Sequence of chain 1.G:
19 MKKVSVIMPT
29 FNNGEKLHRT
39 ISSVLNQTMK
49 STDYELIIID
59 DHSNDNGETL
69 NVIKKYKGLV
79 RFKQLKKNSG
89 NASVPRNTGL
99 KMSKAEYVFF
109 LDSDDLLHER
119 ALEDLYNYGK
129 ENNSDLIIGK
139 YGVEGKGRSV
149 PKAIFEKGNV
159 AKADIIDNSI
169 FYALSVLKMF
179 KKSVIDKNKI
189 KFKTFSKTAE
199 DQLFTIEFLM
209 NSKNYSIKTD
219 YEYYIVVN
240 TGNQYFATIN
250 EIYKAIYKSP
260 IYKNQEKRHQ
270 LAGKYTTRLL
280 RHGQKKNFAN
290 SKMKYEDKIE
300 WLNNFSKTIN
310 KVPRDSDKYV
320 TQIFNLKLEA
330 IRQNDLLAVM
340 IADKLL

Binding-site contacts:
Ligand atom PBL contacts residue ARG280 of chain 1.G at 3.7 Å.
Ligand atom OAA contacts residue TYR170 of chain 1.G at 2.8 Å (h-bond).
Ligand atom OAB contacts residue ALA171 of chain 1.G at 3.8 Å.
Ligand atom OBB contacts residue PRO149 of chain 1.G at 3.7 Å.
Ligand atom OAK contacts residue ASP199 of chain 1.G at 3.0 Å (salt-bridge).
Ligand atom PBM contacts residue LEU172 of chain 1.G at 3.6 Å.
Ligand atom OAL contacts residue ALA151 of chain 1.G at 3.4 Å.
Ligand atom OAC contacts residue LYS150 of chain 1.G at 3.8 Å.
Ligand atom OAB contacts residue SER173 of chain 1.G at 3.7 Å.
Ligand atom OAP contacts residue ARG277 of chain 1.G at 2.6 Å (salt-bridge).
Ligand atom OAK contacts residue GLN200 of chain 1.G at 3.2 Å (h-bond).
Ligand atom OAH contacts residue HIS281 of chain 1.G at 3.5 Å (h-bond).
Ligand atom OAP contacts residue ALA171 of chain 1.G at 3.7 Å.
Ligand atom PBL contacts residue THR320 of chain 1.G at 3.6 Å.
Ligand atom OAB contacts residue LEU172 of chain 1.G at 3.5 Å (h-bond).
Ligand atom OBA contacts residue ARG277 of chain 1.G at 3.3 Å (salt-bridge).
Ligand atom CAS contacts residue ARG280 of chain 1.G at 3.6 Å.
Ligand atom CAS contacts residue TYR170 of chain 1.G at 3.2 Å (hydrophobic).
Ligand atom CAV contacts residue ARG277 of chain 1.G at 3.5 Å.
Ligand atom OAQ contacts residue LYS150 of chain 1.G at 2.9 Å (salt-bridge).
Ligand atom OAX contacts residue TYR170 of chain 1.G at 3.7 Å.
Ligand atom OAP contacts residue LEU172 of chain 1.G at 2.8 Å (h-bond).
Ligand atom OAX contacts residue ARG280 of chain 1.G at 3.2 Å (salt-bridge).
Ligand atom OAI contacts residue HIS281 of chain 1.G at 3.5 Å.
Ligand atom OAO contacts residue THR276 of chain 1.G at 3.6 Å.
Ligand atom CAV contacts residue TYR170 of chain 1.G at 3.7 Å (hydrophobic).
Ligand atom CBD contacts residue ASP199 of chain 1.G at 3.6 Å.
Ligand atom OAY contacts residue SER173 of chain 1.G at 3.5 Å (h-bond).
Ligand atom PBL contacts residue TYR170 of chain 1.G at 3.6 Å.
Ligand atom OAO contacts residue THR320 of chain 1.G at 2.4 Å (h-bond).
Ligand atom OAO contacts residue ARG280 of chain 1.G at 2.8 Å (salt-bridge).
Ligand atom OAA contacts residue LYS273 of chain 1.G at 2.8 Å (salt-bridge).
Ligand atom PBM contacts residue ARG277 of chain 1.G at 3.7 Å.
Ligand atom OAH contacts residue ARG280 of chain 1.G at 3.6 Å.
Ligand atom OAQ contacts residue ALA151 of chain 1.G at 2.9 Å (h-bond).
Ligand atom OAJ contacts residue TYR170 of chain 1.G at 2.6 Å (h-bond).
Ligand atom CAT contacts residue ARG277 of chain 1.G at 3.5 Å.
Ligand atom OAF contacts residue ASP199 of chain 1.G at 2.4 Å (salt-bridge).
Ligand atom OAH contacts residue TYR170 of chain 1.G at 3.1 Å.
Ligand atom CBH contacts residue HIS281 of chain 1.G at 3.6 Å.

This small molecule binds to this protein.
Small molecule (SMILES): O=P(O)(O)OC[C@H](O)[C@H](O)[C@H](O)COP(=O)(O)OC[C@H](O)[C@H](O)[C@H](O)COP(=O)(O)OC[C@@H](O)[C@@H](O)[C@@H](O)CO